Sequence of chain 21.E:
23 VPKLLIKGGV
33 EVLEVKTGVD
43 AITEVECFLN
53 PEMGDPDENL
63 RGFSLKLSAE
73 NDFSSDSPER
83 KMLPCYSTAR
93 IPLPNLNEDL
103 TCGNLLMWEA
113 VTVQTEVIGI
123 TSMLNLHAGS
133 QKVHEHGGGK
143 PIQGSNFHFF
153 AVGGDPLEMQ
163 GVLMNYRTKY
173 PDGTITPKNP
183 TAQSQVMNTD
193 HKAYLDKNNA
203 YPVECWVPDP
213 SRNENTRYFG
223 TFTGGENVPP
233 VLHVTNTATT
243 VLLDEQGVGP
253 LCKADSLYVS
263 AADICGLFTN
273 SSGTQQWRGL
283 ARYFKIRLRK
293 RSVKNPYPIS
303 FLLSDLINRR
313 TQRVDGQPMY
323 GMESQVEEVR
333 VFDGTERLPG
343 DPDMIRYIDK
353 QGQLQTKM

Sequence of chain 21.A:
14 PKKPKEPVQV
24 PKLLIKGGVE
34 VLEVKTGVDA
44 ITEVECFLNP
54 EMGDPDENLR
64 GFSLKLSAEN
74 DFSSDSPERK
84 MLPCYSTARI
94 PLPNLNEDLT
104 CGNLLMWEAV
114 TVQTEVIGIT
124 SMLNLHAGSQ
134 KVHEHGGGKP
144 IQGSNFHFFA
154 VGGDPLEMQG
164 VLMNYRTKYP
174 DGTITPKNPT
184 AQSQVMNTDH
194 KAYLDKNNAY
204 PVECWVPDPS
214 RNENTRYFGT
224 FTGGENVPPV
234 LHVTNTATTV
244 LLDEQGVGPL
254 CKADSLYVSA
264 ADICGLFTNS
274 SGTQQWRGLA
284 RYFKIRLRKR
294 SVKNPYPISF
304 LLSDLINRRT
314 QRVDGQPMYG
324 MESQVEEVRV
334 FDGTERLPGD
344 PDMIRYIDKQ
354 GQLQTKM

This small molecule binds to this protein.
Small molecule (SMILES): CC(=O)N[C@H]1[C@H]([C@H](O)[C@H](O)CO)O[C@@](O[C@H](CO)[C@@H](O)[C@@H]2O[C@@H](C(=O)O)C[C@H](O)[C@H]2NC(C)=O)(C(=O)O)C[C@@H]1O

Binding-site contacts:
Ligand atom O1B contacts residue ASN272 of chain 21.A at 3.7 Å.
Ligand atom C11 contacts residue PHE270 of chain 21.A at 3.8 Å (hydrophobic).
Ligand atom N5 contacts residue ASN272 of chain 21.A at 3.1 Å (h-bond).
Ligand atom C10 contacts residue GLN278 of chain 21.A at 4.0 Å.
Ligand atom C11 contacts residue GLN278 of chain 21.A at 3.4 Å.
Ligand atom C11 contacts residue LEU62 of chain 21.A at 4.0 Å (hydrophobic).
Ligand atom O1A contacts residue SER274 of chain 21.A at 2.3 Å (h-bond).
Ligand atom O8 contacts residue THR276 of chain 21.A at 3.2 Å.
Ligand atom C8 contacts residue GLN278 of chain 21.A at 3.7 Å.
Ligand atom C9 contacts residue LEU67 of chain 21.A at 3.9 Å (hydrophobic).
Ligand atom C11 contacts residue ASN272 of chain 21.A at 3.4 Å.
Ligand atom C11 contacts residue PHE65 of chain 21.A at 3.7 Å (hydrophobic).
Ligand atom O9 contacts residue LEU67 of chain 21.A at 3.2 Å.
Ligand atom C10 contacts residue LEU62 of chain 21.A at 3.9 Å (hydrophobic).
Ligand atom O8 contacts residue ASN272 of chain 21.A at 3.5 Å (h-bond).
Ligand atom C7 contacts residue GLN278 of chain 21.A at 3.8 Å.
Ligand atom C11 contacts residue THR276 of chain 21.A at 3.7 Å.
Ligand atom C1 contacts residue LYS68 of chain 21.A at 3.8 Å.
Ligand atom C1 contacts residue THR276 of chain 21.A at 3.5 Å.
Ligand atom O1B contacts residue LYS68 of chain 21.A at 3.7 Å.
Ligand atom O8 contacts residue GLN278 of chain 21.A at 3.5 Å (h-bond).
Ligand atom O1B contacts residue SER274 of chain 21.A at 3.9 Å.
Ligand atom O10 contacts residue PHE75 of chain 21.B at 3.5 Å.
Ligand atom O1A contacts residue THR276 of chain 21.A at 3.4 Å (h-bond).
Ligand atom O8 contacts residue LYS68 of chain 21.A at 3.9 Å.
Ligand atom O9 contacts residue LYS68 of chain 21.A at 2.8 Å (salt-bridge).
Ligand atom C4 contacts residue ASN272 of chain 21.A at 4.0 Å.
Ligand atom C5 contacts residue ASN272 of chain 21.A at 3.9 Å.
Ligand atom N5 contacts residue GLN278 of chain 21.A at 3.7 Å.
Ligand atom C1 contacts residue SER274 of chain 21.A at 3.4 Å.
Ligand atom O1A contacts residue LYS68 of chain 21.A at 3.2 Å (salt-bridge).
Ligand atom O1B contacts residue THR276 of chain 21.A at 2.8 Å (h-bond).
Ligand atom C6 contacts residue ASN272 of chain 21.A at 3.5 Å.
Ligand atom C11 contacts residue HIS138 of chain 21.E at 3.4 Å.
Ligand atom C10 contacts residue ASN272 of chain 21.A at 3.7 Å.
Ligand atom C9 contacts residue LYS68 of chain 21.A at 3.8 Å.
Ligand atom O10 contacts residue LEU62 of chain 21.A at 3.6 Å.
Ligand atom C9 contacts residue GLN278 of chain 21.A at 3.2 Å.
Ligand atom C11 contacts residue PHE75 of chain 21.B at 3.5 Å (hydrophobic).
Ligand atom C10 contacts residue PHE75 of chain 21.B at 3.9 Å (hydrophobic).

Sequence of chain 21.B:
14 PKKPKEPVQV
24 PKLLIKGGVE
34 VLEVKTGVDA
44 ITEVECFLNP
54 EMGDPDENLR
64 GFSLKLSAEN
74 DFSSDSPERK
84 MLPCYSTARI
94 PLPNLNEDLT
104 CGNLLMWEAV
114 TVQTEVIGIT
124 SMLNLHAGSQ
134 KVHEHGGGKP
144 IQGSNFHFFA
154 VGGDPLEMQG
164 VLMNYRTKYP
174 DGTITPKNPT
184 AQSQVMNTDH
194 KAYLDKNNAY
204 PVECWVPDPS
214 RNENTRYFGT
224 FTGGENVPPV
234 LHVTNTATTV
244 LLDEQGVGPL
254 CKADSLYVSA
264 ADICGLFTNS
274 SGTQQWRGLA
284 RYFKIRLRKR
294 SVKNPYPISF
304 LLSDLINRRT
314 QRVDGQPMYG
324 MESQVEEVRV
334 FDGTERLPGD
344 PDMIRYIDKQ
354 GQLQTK